This protein binds this small molecule.
Small molecule (SMILES): CC(C)C[C@@H](C=O)NC(=O)[C@H](CC(=O)O)NC(=O)[C@H](Cc1ccccc1)NC(=O)[C@@H]1CCCN1C(=O)[C@H](Cc1ccccc1)NC(=O)[C@@H]1CCCN1C(=O)[C@H](CO)NC(=O)[C@H](CC(C)C)NC(=O)[C@@H](N)CCC(N)=O

Sequence of chain 1.D:
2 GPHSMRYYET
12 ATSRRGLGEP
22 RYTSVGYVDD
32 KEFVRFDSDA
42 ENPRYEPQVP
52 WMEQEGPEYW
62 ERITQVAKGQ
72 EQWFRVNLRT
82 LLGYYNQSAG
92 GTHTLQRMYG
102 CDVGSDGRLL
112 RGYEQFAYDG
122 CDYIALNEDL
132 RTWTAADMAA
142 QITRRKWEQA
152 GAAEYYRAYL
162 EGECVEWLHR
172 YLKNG

Binding-site contacts:
Ligand atom CB contacts residue TRP148 of chain 1.D at 3.5 Å (hydrophobic).
Ligand atom CG contacts residue ASN166 of chain 1.C at 3.3 Å.
Ligand atom C contacts residue TYR160 of chain 1.D at 3.5 Å (hydrophobic).
Ligand atom CE1 contacts residue ALA232 of chain 1.C at 3.4 Å (hydrophobic).
Ligand atom O contacts residue TYR160 of chain 1.D at 2.9 Å (h-bond).
Ligand atom OG contacts residue ARG98 of chain 1.D at 2.7 Å (salt-bridge).
Ligand atom N contacts residue TYR100 of chain 1.D at 3.4 Å (h-bond).
Ligand atom O contacts residue TYR85 of chain 1.D at 3.1 Å (h-bond).
Ligand atom N contacts residue ASN78 of chain 1.D at 2.9 Å (h-bond).
Ligand atom OG contacts residue TYR100 of chain 1.D at 3.3 Å.
Ligand atom OE1 contacts residue ARG63 of chain 1.D at 2.9 Å (salt-bridge).
Ligand atom O contacts residue TYR160 of chain 1.D at 3.3 Å.
Ligand atom O contacts residue LYS147 of chain 1.D at 3.4 Å (salt-bridge).
Ligand atom CB contacts residue TYR157 of chain 1.D at 3.5 Å (hydrophobic).
Ligand atom C contacts residue THR144 of chain 1.D at 3.2 Å.
Ligand atom C contacts residue TRP74 of chain 1.D at 3.5 Å (hydrophobic).
Ligand atom O contacts residue TRP74 of chain 1.D at 2.7 Å (h-bond).
Ligand atom O contacts residue TRP148 of chain 1.D at 2.8 Å (h-bond).
Ligand atom CG contacts residue TRP168 of chain 1.D at 3.2 Å (hydrophobic).
Ligand atom OD1 contacts residue ASN78 of chain 1.D at 3.3 Å (h-bond).
Ligand atom O contacts residue LYS147 of chain 1.D at 2.9 Å (salt-bridge).
Ligand atom N contacts residue TYR157 of chain 1.D at 2.8 Å (h-bond).
Ligand atom O contacts residue TYR156 of chain 1.D at 2.9 Å (h-bond).
Ligand atom OD2 contacts residue ASN166 of chain 1.C at 2.7 Å (h-bond).
Ligand atom CD contacts residue GLN71 of chain 1.D at 3.4 Å.
Ligand atom CB contacts residue TYR156 of chain 1.D at 3.3 Å (hydrophobic).
Ligand atom CD contacts residue ARG63 of chain 1.D at 3.3 Å.
Ligand atom CE2 contacts residue TYR167 of chain 1.C at 3.3 Å (hydrophobic).
Ligand atom O contacts residue TRP74 of chain 1.D at 3.2 Å (h-bond).
Ligand atom CB contacts residue ASN78 of chain 1.D at 3.5 Å.
Ligand atom OD1 contacts residue TYR186 of chain 1.C at 2.8 Å (h-bond).
Ligand atom CD2 contacts residue TYR100 of chain 1.D at 3.0 Å (hydrophobic).
Ligand atom CB contacts residue TYR100 of chain 1.D at 3.4 Å (hydrophobic).
Ligand atom CD2 contacts residue TYR8 of chain 1.D at 3.4 Å (hydrophobic).
Ligand atom C contacts residue TYR85 of chain 1.D at 3.4 Å (hydrophobic).
Ligand atom CA contacts residue TYR157 of chain 1.D at 3.4 Å (hydrophobic).
Ligand atom CB contacts residue TRP168 of chain 1.D at 3.5 Å (hydrophobic).
Ligand atom CB contacts residue TYR157 of chain 1.D at 3.5 Å (hydrophobic).
Ligand atom N contacts residue TRP168 of chain 1.D at 3.0 Å.
Ligand atom NE2 contacts residue ARG63 of chain 1.D at 3.0 Å (salt-bridge).

Sequence of chain 1.C:
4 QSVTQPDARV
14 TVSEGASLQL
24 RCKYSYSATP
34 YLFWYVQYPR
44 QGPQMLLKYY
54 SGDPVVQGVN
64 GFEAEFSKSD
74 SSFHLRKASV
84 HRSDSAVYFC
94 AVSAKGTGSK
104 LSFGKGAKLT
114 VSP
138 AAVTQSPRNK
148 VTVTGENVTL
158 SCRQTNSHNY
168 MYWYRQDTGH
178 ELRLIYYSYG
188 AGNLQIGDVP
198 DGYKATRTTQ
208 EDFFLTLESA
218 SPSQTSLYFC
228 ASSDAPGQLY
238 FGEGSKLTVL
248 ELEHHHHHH